A small-molecule ligand and the protein it binds are described below.
Small molecule (SMILES): Cc1cccc(Cc2nn(C(C)(C)C)c3ncnc(N)c23)c1

Sequence of chain 1.B:
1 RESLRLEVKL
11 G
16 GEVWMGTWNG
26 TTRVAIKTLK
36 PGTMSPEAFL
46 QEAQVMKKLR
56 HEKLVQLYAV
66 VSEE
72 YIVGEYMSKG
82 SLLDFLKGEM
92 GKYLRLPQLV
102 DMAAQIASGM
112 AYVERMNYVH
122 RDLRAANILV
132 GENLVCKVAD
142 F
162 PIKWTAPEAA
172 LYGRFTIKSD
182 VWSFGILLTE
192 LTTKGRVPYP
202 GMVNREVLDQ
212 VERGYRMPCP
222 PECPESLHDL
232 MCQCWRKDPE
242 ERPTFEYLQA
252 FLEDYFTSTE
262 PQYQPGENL

Binding-site contacts:
Ligand atom C17 contacts residue VAL18 of chain 1.B at 4.0 Å (hydrophobic).
Ligand atom N7 contacts residue VAL18 of chain 1.B at 4.0 Å.
Ligand atom C21 contacts residue GLY81 of chain 1.B at 4.1 Å.
Ligand atom C3 contacts residue LEU130 of chain 1.B at 4.1 Å (hydrophobic).
Ligand atom N6 contacts residue TYR77 of chain 1.B at 4.1 Å.
Ligand atom C16 contacts residue ALA30 of chain 1.B at 3.7 Å (hydrophobic).
Ligand atom C16 contacts residue ILE73 of chain 1.B at 3.7 Å (hydrophobic).
Ligand atom N10 contacts residue ALA30 of chain 1.B at 3.5 Å.
Ligand atom N10 contacts residue GLU76 of chain 1.B at 3.1 Å (salt-bridge).
Ligand atom C5 contacts residue LEU130 of chain 1.B at 3.4 Å (hydrophobic).
Ligand atom C4 contacts residue LEU130 of chain 1.B at 3.4 Å (hydrophobic).
Ligand atom C16 contacts residue LYS32 of chain 1.B at 3.5 Å.
Ligand atom C15 contacts residue ALA30 of chain 1.B at 3.7 Å (hydrophobic).
Ligand atom C18 contacts residue GLY75 of chain 1.B at 3.7 Å.
Ligand atom C5 contacts residue GLU76 of chain 1.B at 4.2 Å.
Ligand atom C16 contacts residue ILE31 of chain 1.B at 4.0 Å (hydrophobic).
Ligand atom N10 contacts residue LEU130 of chain 1.B at 3.5 Å.
Ligand atom C17 contacts residue LYS32 of chain 1.B at 3.8 Å.
Ligand atom C22 contacts residue VAL18 of chain 1.B at 3.7 Å (hydrophobic).
Ligand atom C12 contacts residue LYS32 of chain 1.B at 4.0 Å.
Ligand atom N6 contacts residue ALA30 of chain 1.B at 3.6 Å.
Ligand atom C5 contacts residue ALA30 of chain 1.B at 3.6 Å (hydrophobic).
Ligand atom C18 contacts residue MET51 of chain 1.B at 4.1 Å (hydrophobic).
Ligand atom C1 contacts residue MET78 of chain 1.B at 3.4 Å (hydrophobic).
Ligand atom C1 contacts residue LEU10 of chain 1.B at 4.0 Å (hydrophobic).
Ligand atom C15 contacts residue ILE73 of chain 1.B at 3.5 Å (hydrophobic).
Ligand atom N6 contacts residue MET78 of chain 1.B at 3.2 Å (h-bond).
Ligand atom C22 contacts residue LEU10 of chain 1.B at 3.4 Å (hydrophobic).
Ligand atom C11 contacts residue LEU130 of chain 1.B at 3.9 Å (hydrophobic).
Ligand atom N6 contacts residue LEU130 of chain 1.B at 4.0 Å.
Ligand atom C15 contacts residue GLY75 of chain 1.B at 3.8 Å.
Ligand atom N2 contacts residue LEU10 of chain 1.B at 3.8 Å.
Ligand atom C1 contacts residue TYR77 of chain 1.B at 4.2 Å (hydrophobic).
Ligand atom C11 contacts residue LYS32 of chain 1.B at 4.2 Å.
Ligand atom C18 contacts residue VAL60 of chain 1.B at 3.9 Å (hydrophobic).
Ligand atom N8 contacts residue VAL18 of chain 1.B at 4.1 Å.
Ligand atom C3 contacts residue VAL18 of chain 1.B at 4.1 Å (hydrophobic).
Ligand atom N6 contacts residue GLU76 of chain 1.B at 4.1 Å.
Ligand atom C9 contacts residue LEU130 of chain 1.B at 3.6 Å (hydrophobic).
Ligand atom C21 contacts residue SER82 of chain 1.B at 3.9 Å.